The protein below binds the small molecule below.
Small molecule (SMILES): CCCCSC(=S)SC(C)(C)C(=O)NCCN1C(=O)CCC1=O

Binding-site contacts:
Ligand atom C21 contacts residue ASP45 of chain 10.A at 4.2 Å.
Ligand atom N17 contacts residue CYS157 of chain 16.A at 3.9 Å.
Ligand atom C22 contacts residue CYS157 of chain 16.A at 4.0 Å (hydrophobic).
Ligand atom C18 contacts residue CYS157 of chain 16.A at 2.8 Å (hydrophobic).
Ligand atom O19 contacts residue GLY164 of chain 10.A at 4.4 Å.
Ligand atom C21 contacts residue CYS157 of chain 16.A at 2.8 Å (hydrophobic).
Ligand atom O19 contacts residue CYS157 of chain 16.A at 3.1 Å.
Ligand atom C20 contacts residue CYS157 of chain 16.A at 1.8 Å (hydrophobic).

Sequence of chain 16.A:
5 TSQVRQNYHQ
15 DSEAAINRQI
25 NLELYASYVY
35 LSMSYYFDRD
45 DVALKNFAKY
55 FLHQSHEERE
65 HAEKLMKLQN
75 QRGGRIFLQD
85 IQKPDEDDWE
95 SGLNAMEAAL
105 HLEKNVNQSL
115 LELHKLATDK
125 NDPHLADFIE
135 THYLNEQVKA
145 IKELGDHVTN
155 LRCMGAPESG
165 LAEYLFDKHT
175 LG

Sequence of chain 10.A:
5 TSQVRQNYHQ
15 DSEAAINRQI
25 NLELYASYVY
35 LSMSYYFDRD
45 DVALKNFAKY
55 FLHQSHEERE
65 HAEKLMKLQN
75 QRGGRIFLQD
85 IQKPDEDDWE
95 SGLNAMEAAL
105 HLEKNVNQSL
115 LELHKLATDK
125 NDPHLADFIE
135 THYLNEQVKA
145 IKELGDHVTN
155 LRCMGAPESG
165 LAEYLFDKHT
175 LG